Sequence of chain 1.K:
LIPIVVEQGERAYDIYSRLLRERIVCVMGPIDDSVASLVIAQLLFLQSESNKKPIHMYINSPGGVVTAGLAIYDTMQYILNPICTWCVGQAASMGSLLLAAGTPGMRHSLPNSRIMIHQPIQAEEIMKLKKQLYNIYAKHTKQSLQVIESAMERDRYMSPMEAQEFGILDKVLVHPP

This small molecule binds to this protein.
Small molecule (SMILES): O=C(NCc1ccc(Br)cc1)N1CCN(Cc2cc(F)cc(F)c2)CC1

Sequence of chain 1.L:
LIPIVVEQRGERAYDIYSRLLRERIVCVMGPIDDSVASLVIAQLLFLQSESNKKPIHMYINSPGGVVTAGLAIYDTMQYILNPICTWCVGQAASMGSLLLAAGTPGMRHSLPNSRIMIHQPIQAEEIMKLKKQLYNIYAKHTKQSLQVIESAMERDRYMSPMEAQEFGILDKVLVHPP

Binding-site contacts:
Ligand atom C2 contacts residue SER53 of chain 1.K at 3.8 Å.
Ligand atom C16 contacts residue TRP91 of chain 1.L at 3.6 Å (hydrophobic).
Ligand atom BR1 contacts residue PHE50 of chain 1.K at 4.0 Å.
Ligand atom F26 contacts residue TYR83 of chain 1.K at 3.2 Å.
Ligand atom F26 contacts residue THR80 of chain 1.K at 3.5 Å.
Ligand atom C21 contacts residue THR80 of chain 1.K at 4.1 Å.
Ligand atom N15 contacts residue TYR63 of chain 1.L at 2.7 Å (h-bond).
Ligand atom C17 contacts residue TYR63 of chain 1.L at 3.5 Å (hydrophobic).
Ligand atom F25 contacts residue VAL93 of chain 1.L at 3.9 Å.
Ligand atom C17 contacts residue HIS61 of chain 1.L at 3.9 Å.
Ligand atom N12 contacts residue TYR63 of chain 1.L at 3.9 Å.
Ligand atom C6 contacts residue SER53 of chain 1.K at 3.6 Å.
Ligand atom C24 contacts residue TYR63 of chain 1.L at 3.4 Å (hydrophobic).
Ligand atom C7 contacts residue SER53 of chain 1.K at 3.3 Å.
Ligand atom C2 contacts residue GLU27 of chain 1.L at 3.6 Å.
Ligand atom BR1 contacts residue LEU24 of chain 1.L at 4.0 Å.
Ligand atom C18 contacts residue TRP91 of chain 1.L at 3.6 Å (hydrophobic).
Ligand atom C19 contacts residue TYR63 of chain 1.L at 3.9 Å (hydrophobic).
Ligand atom C14 contacts residue TYR83 of chain 1.K at 3.9 Å (hydrophobic).
Ligand atom C21 contacts residue LEU115 of chain 1.L at 3.8 Å (hydrophobic).
Ligand atom BR1 contacts residue GLU27 of chain 1.L at 3.9 Å.
Ligand atom C18 contacts residue TYR63 of chain 1.L at 3.6 Å (hydrophobic).
Ligand atom C6 contacts residue GLU27 of chain 1.L at 3.7 Å.
Ligand atom C16 contacts residue HIS61 of chain 1.L at 4.1 Å.
Ligand atom C16 contacts residue TYR63 of chain 1.L at 3.4 Å (hydrophobic).
Ligand atom C7 contacts residue GLU27 of chain 1.L at 3.5 Å.
Ligand atom F25 contacts residue TYR63 of chain 1.L at 3.8 Å.
Ligand atom C14 contacts residue LEU49 of chain 1.K at 4.0 Å (hydrophobic).
Ligand atom C13 contacts residue LEU49 of chain 1.K at 4.1 Å (hydrophobic).
Ligand atom F26 contacts residue LEU115 of chain 1.L at 3.8 Å.
Ligand atom C20 contacts residue TYR83 of chain 1.K at 3.8 Å (hydrophobic).
Ligand atom C3 contacts residue LEU49 of chain 1.K at 4.0 Å (hydrophobic).
Ligand atom F25 contacts residue ILE45 of chain 1.K at 3.7 Å.
Ligand atom C22 contacts residue THR80 of chain 1.K at 3.5 Å.
Ligand atom C13 contacts residue TYR63 of chain 1.L at 3.4 Å (hydrophobic).
Ligand atom BR1 contacts residue SER53 of chain 1.K at 4.0 Å.
Ligand atom C22 contacts residue LEU115 of chain 1.L at 3.7 Å (hydrophobic).
Ligand atom C14 contacts residue TYR63 of chain 1.L at 3.5 Å (hydrophobic).
Ligand atom C21 contacts residue TYR83 of chain 1.K at 4.1 Å (hydrophobic).
Ligand atom C23 contacts residue LEU49 of chain 1.K at 4.1 Å (hydrophobic).